The small molecule below binds the protein below.
Small molecule (SMILES): CC(=O)N[C@H]1[C@H](O[C@H]2[C@H](O)[C@@H](NC(C)=O)CO[C@@H]2CO)O[C@H](CO)[C@@H](O)[C@@H]1O

Sequence of chain 1.C:
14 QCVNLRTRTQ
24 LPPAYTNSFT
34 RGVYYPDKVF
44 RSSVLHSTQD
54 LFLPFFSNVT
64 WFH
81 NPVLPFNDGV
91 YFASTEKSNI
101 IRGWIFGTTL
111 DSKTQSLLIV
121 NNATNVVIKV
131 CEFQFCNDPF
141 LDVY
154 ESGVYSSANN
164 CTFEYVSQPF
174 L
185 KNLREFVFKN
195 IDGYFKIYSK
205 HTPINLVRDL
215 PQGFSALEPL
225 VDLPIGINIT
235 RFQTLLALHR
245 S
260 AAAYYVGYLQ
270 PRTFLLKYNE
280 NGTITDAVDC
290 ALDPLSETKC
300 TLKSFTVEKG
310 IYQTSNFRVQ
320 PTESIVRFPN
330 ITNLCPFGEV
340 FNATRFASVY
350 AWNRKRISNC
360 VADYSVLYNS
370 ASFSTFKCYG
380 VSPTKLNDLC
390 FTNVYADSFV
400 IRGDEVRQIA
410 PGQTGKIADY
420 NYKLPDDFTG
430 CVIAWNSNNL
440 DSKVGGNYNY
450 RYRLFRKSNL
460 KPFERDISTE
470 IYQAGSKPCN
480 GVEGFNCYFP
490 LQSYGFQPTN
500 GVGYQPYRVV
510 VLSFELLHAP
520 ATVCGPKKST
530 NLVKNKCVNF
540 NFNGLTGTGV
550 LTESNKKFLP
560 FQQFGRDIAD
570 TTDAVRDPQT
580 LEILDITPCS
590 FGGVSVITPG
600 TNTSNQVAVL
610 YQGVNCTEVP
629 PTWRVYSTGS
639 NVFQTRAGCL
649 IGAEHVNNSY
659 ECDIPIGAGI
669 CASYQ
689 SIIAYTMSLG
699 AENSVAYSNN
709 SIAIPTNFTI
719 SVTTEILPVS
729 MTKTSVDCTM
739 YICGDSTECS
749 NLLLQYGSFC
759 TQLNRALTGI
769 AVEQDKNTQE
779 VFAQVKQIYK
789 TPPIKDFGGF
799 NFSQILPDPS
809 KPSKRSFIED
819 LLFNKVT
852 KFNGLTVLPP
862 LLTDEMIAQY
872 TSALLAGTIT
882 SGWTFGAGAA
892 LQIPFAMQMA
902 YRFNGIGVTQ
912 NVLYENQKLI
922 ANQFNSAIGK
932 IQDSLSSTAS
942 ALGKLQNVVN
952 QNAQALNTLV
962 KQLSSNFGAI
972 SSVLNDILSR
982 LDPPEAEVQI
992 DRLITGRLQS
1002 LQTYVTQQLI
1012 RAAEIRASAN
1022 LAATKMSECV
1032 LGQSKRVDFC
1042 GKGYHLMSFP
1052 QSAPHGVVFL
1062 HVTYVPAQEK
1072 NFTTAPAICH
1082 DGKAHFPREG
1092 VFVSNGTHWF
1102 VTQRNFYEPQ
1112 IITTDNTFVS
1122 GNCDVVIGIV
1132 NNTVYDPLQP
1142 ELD

Binding-site contacts:
Ligand atom O6 contacts residue SER702 of chain 1.A at 4.1 Å.
Ligand atom C7 contacts residue ASN1072 of chain 1.A at 3.5 Å.
Ligand atom C5 contacts residue ASN1072 of chain 1.A at 3.6 Å.
Ligand atom C8 contacts residue LYS1071 of chain 1.A at 4.4 Å.
Ligand atom C8 contacts residue ASN1072 of chain 1.A at 4.2 Å.
Ligand atom O6 contacts residue ASN1072 of chain 1.A at 4.4 Å.
Ligand atom C8 contacts residue GLU1070 of chain 1.A at 4.1 Å.
Ligand atom C2 contacts residue ASN1072 of chain 1.A at 2.4 Å.
Ligand atom C1 contacts residue ASN1072 of chain 1.A at 1.4 Å.
Ligand atom C6 contacts residue SER702 of chain 1.A at 3.9 Å.
Ligand atom O5 contacts residue ALA704 of chain 1.A at 3.7 Å.
Ligand atom C4 contacts residue ASN1072 of chain 1.A at 4.2 Å.
Ligand atom O4 contacts residue ALA704 of chain 1.A at 3.8 Å.
Ligand atom C3 contacts residue ASN1072 of chain 1.A at 3.8 Å.
Ligand atom O7 contacts residue GLN893 of chain 1.C at 2.5 Å (h-bond).
Ligand atom O6 contacts residue ALA704 of chain 1.A at 4.2 Å.
Ligand atom O5 contacts residue ASN1072 of chain 1.A at 2.3 Å (h-bond).
Ligand atom C7 contacts residue GLN893 of chain 1.C at 3.6 Å.
Ligand atom O7 contacts residue ASN1072 of chain 1.A at 3.4 Å.
Ligand atom C8 contacts residue ALA711 of chain 1.A at 4.3 Å (hydrophobic).
Ligand atom C1 contacts residue ALA704 of chain 1.A at 4.4 Å (hydrophobic).
Ligand atom N2 contacts residue ASN1072 of chain 1.A at 2.9 Å (h-bond).
Ligand atom C8 contacts residue GLN893 of chain 1.C at 4.3 Å.

Sequence of chain 1.A:
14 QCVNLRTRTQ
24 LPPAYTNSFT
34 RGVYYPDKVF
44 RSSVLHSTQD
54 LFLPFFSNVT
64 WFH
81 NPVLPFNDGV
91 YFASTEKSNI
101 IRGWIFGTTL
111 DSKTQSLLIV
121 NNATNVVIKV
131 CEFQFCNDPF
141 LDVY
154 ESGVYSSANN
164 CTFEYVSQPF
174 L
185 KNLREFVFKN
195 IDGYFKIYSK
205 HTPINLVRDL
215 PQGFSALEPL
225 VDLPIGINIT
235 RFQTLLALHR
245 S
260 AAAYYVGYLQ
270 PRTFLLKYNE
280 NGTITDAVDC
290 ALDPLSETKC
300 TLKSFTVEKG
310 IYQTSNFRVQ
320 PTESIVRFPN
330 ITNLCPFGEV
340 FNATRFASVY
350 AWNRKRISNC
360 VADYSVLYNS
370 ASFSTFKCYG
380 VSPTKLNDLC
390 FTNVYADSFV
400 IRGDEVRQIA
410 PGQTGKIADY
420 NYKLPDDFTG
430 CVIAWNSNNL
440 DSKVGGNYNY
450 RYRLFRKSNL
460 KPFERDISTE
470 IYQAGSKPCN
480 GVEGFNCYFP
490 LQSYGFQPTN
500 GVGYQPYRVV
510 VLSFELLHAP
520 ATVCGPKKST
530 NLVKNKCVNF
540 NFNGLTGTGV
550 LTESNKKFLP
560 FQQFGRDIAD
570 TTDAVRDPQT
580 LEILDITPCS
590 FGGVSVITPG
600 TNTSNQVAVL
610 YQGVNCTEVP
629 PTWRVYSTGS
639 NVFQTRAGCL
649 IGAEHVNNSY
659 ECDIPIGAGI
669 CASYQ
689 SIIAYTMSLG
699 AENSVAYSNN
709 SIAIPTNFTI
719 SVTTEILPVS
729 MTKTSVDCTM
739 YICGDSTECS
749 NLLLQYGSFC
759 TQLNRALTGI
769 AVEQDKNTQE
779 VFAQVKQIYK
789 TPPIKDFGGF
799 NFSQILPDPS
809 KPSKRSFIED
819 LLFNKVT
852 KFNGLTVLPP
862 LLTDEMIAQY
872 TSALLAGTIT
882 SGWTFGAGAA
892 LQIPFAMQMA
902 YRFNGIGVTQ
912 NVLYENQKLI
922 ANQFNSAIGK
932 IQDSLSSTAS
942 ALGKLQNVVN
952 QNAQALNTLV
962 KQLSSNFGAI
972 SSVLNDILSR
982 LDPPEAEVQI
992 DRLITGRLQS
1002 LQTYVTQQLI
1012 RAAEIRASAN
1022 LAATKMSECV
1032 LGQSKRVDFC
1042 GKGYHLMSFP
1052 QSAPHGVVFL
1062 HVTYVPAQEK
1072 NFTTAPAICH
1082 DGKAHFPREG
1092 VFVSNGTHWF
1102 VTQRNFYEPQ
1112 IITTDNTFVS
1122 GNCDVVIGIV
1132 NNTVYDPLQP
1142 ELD